The protein below binds the small molecule below.
Small molecule (SMILES): Cc1cn([C@H]2C[C@H](O[P](=O)(O)OC[C@H]3O[C@@H](n4cnc5c(=O)nc(N)[nH]c54)C[C@@H]3OP(=O)(O)O)[C@@H](CO[P](=O)(O)O[C@H]3C[C@H](n4ccc(N)nc4=O)O[C@@H]3CO[P](=O)(O)O[C@H]3C[C@H](n4cc(C)c(=O)[nH]c4=O)O[C@@H]3CO[P](=O)(O)O[C@H]3C[C@H](n4cnc5c(N)ncnc54)O[C@@H]3CO[P](=O)(O)O[C@H]3C[C@H](n4ccc(N)nc4=O)O[C@@H]3CO)O2)c(=O)[nH]c1=O

Binding-site contacts:
Ligand atom OP1 contacts residue THR233 of chain 1.C at 2.8 Å (h-bond).
Ligand atom C5' contacts residue SER229 of chain 1.C at 3.5 Å.
Ligand atom C2 contacts residue DG6 of chain 1.B at 3.4 Å.
Ligand atom O4 contacts residue DA4 of chain 1.B at 2.9 Å (h-bond).
Ligand atom C2 contacts residue DG6 of chain 1.B at 3.2 Å.
Ligand atom O4 contacts residue DG3 of chain 1.B at 3.4 Å (h-bond).
Ligand atom N2 contacts residue DA2 of chain 1.B at 3.1 Å.
Ligand atom N4 contacts residue DG3 of chain 1.B at 3.0 Å (h-bond).
Ligand atom C6 contacts residue DT5 of chain 1.B at 3.1 Å.
Ligand atom O2 contacts residue DA4 of chain 1.B at 3.1 Å.
Ligand atom N3 contacts residue DG6 of chain 1.B at 3.4 Å (h-bond).
Ligand atom OP1 contacts residue GLU232 of chain 1.C at 2.9 Å (salt-bridge).
Ligand atom O6 contacts residue DC1 of chain 1.B at 3.1 Å (h-bond).
Ligand atom O4 contacts residue DA2 of chain 1.B at 3.1 Å (h-bond).
Ligand atom OP1 contacts residue GLY231 of chain 1.C at 3.1 Å.
Ligand atom O2 contacts residue DG6 of chain 1.B at 2.3 Å (h-bond).
Ligand atom O2 contacts residue DG3 of chain 1.B at 3.1 Å (h-bond).
Ligand atom N1 contacts residue DT5 of chain 1.B at 2.3 Å (h-bond).
Ligand atom O5' contacts residue GLY231 of chain 1.C at 3.4 Å.
Ligand atom C2 contacts residue DT5 of chain 1.B at 2.8 Å.
Ligand atom N1 contacts residue DC1 of chain 1.B at 2.9 Å (h-bond).
Ligand atom C2 contacts residue DG3 of chain 1.B at 3.4 Å.
Ligand atom N4 contacts residue DG6 of chain 1.B at 2.8 Å (h-bond).
Ligand atom N3 contacts residue DA4 of chain 1.B at 2.5 Å (h-bond).
Ligand atom N6 contacts residue DA4 of chain 1.B at 2.8 Å (h-bond).
Ligand atom N1 contacts residue DA4 of chain 1.B at 3.4 Å (h-bond).
Ligand atom OP1 contacts residue LYS234 of chain 1.C at 2.9 Å (salt-bridge).
Ligand atom C2 contacts residue DG3 of chain 1.B at 3.3 Å.
Ligand atom C6 contacts residue DA4 of chain 1.B at 3.5 Å.
Ligand atom N3 contacts residue DG3 of chain 1.B at 2.8 Å (h-bond).
Ligand atom N6 contacts residue DT5 of chain 1.B at 2.6 Å (h-bond).
Ligand atom C2 contacts residue DA4 of chain 1.B at 3.4 Å.
Ligand atom N3 contacts residue DG6 of chain 1.B at 2.6 Å (h-bond).
Ligand atom N4 contacts residue DT5 of chain 1.B at 3.3 Å (h-bond).
Ligand atom N3 contacts residue DA2 of chain 1.B at 2.9 Å (h-bond).
Ligand atom C4 contacts residue DA4 of chain 1.B at 3.2 Å.
Ligand atom O4 contacts residue DC1 of chain 1.B at 3.2 Å (h-bond).
Ligand atom O2 contacts residue DG3 of chain 1.B at 2.4 Å (h-bond).
Ligand atom OP1 contacts residue LYS230 of chain 1.C at 3.2 Å (salt-bridge).
Ligand atom N2 contacts residue DC1 of chain 1.B at 2.5 Å (h-bond).

Sequence of chain 1.C:
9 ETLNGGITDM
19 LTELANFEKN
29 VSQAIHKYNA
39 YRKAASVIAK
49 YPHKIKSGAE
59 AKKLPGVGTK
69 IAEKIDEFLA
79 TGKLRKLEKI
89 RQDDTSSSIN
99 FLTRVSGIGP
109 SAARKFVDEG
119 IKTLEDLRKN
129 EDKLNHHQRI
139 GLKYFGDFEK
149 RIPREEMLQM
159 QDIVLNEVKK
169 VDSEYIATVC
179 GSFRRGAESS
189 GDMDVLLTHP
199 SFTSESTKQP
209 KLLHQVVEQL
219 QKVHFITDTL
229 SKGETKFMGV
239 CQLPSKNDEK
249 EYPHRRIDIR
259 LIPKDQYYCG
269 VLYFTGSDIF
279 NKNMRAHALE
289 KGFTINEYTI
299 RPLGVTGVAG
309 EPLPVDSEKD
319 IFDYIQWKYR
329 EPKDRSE